This protein binds this small molecule.
Small molecule (SMILES): CC(=O)N[C@@H]1[C@@H](O)[C@H](O)[C@@H](CO)O[C@H]1O

Binding-site contacts:
Ligand atom O5 contacts residue ASN654 of chain 1.K at 2.4 Å (h-bond).
Ligand atom O7 contacts residue ASN654 of chain 1.K at 2.9 Å (h-bond).
Ligand atom C2 contacts residue ASN654 of chain 1.K at 2.5 Å.
Ligand atom C8 contacts residue ASN654 of chain 1.K at 4.3 Å.
Ligand atom N2 contacts residue ASN654 of chain 1.K at 2.9 Å (h-bond).
Ligand atom C5 contacts residue ASN654 of chain 1.K at 3.7 Å.
Ligand atom C4 contacts residue ASN654 of chain 1.K at 4.2 Å.
Ligand atom C7 contacts residue ASN654 of chain 1.K at 3.1 Å.
Ligand atom C3 contacts residue ASN654 of chain 1.K at 3.8 Å.
Ligand atom C1 contacts residue ASN654 of chain 1.K at 1.4 Å.

Sequence of chain 1.K:
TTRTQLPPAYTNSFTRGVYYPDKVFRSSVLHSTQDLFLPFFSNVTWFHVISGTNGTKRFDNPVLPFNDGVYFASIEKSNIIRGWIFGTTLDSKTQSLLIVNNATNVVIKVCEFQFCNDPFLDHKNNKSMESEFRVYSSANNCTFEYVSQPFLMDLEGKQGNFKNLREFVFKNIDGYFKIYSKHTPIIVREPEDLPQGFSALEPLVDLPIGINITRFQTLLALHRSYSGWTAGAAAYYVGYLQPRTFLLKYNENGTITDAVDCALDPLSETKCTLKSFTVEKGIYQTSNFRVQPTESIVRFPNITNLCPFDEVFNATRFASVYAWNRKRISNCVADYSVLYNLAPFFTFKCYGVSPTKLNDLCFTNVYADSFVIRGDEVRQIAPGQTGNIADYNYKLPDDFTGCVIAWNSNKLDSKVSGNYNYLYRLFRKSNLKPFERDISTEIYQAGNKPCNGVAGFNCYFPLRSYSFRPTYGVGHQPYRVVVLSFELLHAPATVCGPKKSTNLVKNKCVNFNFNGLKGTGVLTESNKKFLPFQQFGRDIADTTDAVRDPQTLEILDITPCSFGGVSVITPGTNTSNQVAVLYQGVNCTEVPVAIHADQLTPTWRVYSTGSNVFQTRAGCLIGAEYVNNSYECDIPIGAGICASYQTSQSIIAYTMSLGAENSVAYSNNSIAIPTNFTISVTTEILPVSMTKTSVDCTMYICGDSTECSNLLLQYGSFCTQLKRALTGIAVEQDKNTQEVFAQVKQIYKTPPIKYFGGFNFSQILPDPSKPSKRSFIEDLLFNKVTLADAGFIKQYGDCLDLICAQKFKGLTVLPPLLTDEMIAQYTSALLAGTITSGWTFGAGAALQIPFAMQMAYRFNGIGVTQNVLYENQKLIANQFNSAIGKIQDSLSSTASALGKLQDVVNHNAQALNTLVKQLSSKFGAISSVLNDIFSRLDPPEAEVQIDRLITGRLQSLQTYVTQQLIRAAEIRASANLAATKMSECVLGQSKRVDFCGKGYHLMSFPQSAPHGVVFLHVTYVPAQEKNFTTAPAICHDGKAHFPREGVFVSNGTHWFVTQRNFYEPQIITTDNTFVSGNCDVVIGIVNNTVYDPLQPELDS